Binding-site contacts:
Ligand atom C11 contacts residue PHE86 of chain 2.A at 3.6 Å (hydrophobic).
Ligand atom C16 contacts residue LEU209 of chain 2.A at 3.9 Å (hydrophobic).
Ligand atom C14 contacts residue PHE86 of chain 2.A at 3.9 Å (hydrophobic).
Ligand atom C16 contacts residue HIS208 of chain 2.A at 3.6 Å.
Ligand atom C3 contacts residue ILE118 of chain 2.A at 3.9 Å (hydrophobic).
Ligand atom C15 contacts residue ARG89 of chain 2.A at 3.6 Å.
Ligand atom C13 contacts residue PHE86 of chain 2.A at 3.3 Å (hydrophobic).
Ligand atom C17 contacts residue CYS205 of chain 2.A at 3.0 Å (hydrophobic).
Ligand atom C1 contacts residue CYS205 of chain 2.A at 4.0 Å (hydrophobic).
Ligand atom C16 contacts residue CYS205 of chain 2.A at 3.4 Å (hydrophobic).
Ligand atom O1 contacts residue GLN48 of chain 2.A at 3.2 Å.
Ligand atom C19 contacts residue LEU209 of chain 2.A at 3.5 Å (hydrophobic).
Ligand atom C11 contacts residue ALA45 of chain 2.A at 3.8 Å (hydrophobic).
Ligand atom C18 contacts residue PHE86 of chain 2.A at 3.6 Å (hydrophobic).
Ligand atom C14 contacts residue GLN48 of chain 2.A at 3.9 Å.
Ligand atom C15 contacts residue PHE86 of chain 2.A at 3.8 Å (hydrophobic).
Ligand atom O2 contacts residue ALA100 of chain 2.A at 3.1 Å (h-bond).
Ligand atom O2 contacts residue LEU99 of chain 2.A at 3.5 Å.
Ligand atom O1 contacts residue ARG89 of chain 2.A at 3.0 Å (salt-bridge).
Ligand atom C20 contacts residue PHE86 of chain 2.A at 3.3 Å (hydrophobic).
Ligand atom C12 contacts residue LEU82 of chain 2.A at 4.0 Å (hydrophobic).
Ligand atom C15 contacts residue ALA100 of chain 2.A at 3.8 Å (hydrophobic).
Ligand atom O2 contacts residue ALA44 of chain 2.A at 3.4 Å.
Ligand atom C12 contacts residue ALA45 of chain 2.A at 3.7 Å (hydrophobic).
Ligand atom C20 contacts residue LEU99 of chain 2.A at 3.7 Å (hydrophobic).
Ligand atom C3 contacts residue VAL115 of chain 2.A at 3.9 Å (hydrophobic).
Ligand atom C16 contacts residue PHE212 of chain 2.A at 4.0 Å (hydrophobic).
Ligand atom C11 contacts residue ILE41 of chain 2.A at 3.9 Å (hydrophobic).
Ligand atom C7 contacts residue CYS205 of chain 2.A at 4.1 Å (hydrophobic).
Ligand atom C8 contacts residue ILE41 of chain 2.A at 3.6 Å (hydrophobic).
Ligand atom C4 contacts residue ILE41 of chain 2.A at 3.3 Å (hydrophobic).
Ligand atom C12 contacts residue PHE86 of chain 2.A at 3.7 Å (hydrophobic).
Ligand atom C17 contacts residue ILE118 of chain 2.A at 3.5 Å (hydrophobic).
Ligand atom C15 contacts residue GLN48 of chain 2.A at 3.6 Å.
Ligand atom C5 contacts residue ILE41 of chain 2.A at 3.7 Å (hydrophobic).
Ligand atom C18 contacts residue ILE41 of chain 2.A at 3.8 Å (hydrophobic).
Ligand atom O2 contacts residue ARG89 of chain 2.A at 3.7 Å.
Ligand atom O1 contacts residue PHE86 of chain 2.A at 3.8 Å.
Ligand atom O1 contacts residue ALA100 of chain 2.A at 3.6 Å.
Ligand atom C10 contacts residue ALA45 of chain 2.A at 3.7 Å (hydrophobic).

A small-molecule ligand and the protein it binds are described below.
Small molecule (SMILES): CC1=C(/C=C/C(C)=C\C=C\C(C)=C\C(=O)O)C(C)(C)CCC1

Sequence of chain 2.A:
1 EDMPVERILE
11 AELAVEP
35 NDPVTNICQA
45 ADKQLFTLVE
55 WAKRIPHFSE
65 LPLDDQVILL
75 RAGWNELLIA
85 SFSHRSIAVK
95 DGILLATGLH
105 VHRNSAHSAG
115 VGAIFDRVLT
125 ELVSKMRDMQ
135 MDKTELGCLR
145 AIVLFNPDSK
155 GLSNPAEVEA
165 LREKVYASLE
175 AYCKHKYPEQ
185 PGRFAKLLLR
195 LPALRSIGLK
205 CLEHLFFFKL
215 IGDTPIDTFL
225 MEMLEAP